Binding-site contacts:
Ligand atom C7 contacts residue ASN276 of chain 1.A at 3.9 Å.
Ligand atom N2 contacts residue ASN276 of chain 1.A at 2.8 Å (h-bond).
Ligand atom N2 contacts residue ASP274 of chain 1.A at 4.2 Å.
Ligand atom C7 contacts residue ASP274 of chain 1.A at 4.1 Å.
Ligand atom C5 contacts residue ASN276 of chain 1.A at 3.7 Å.
Ligand atom O7 contacts residue ASP274 of chain 1.A at 4.0 Å.
Ligand atom C8 contacts residue ASN276 of chain 1.A at 4.5 Å.
Ligand atom C2 contacts residue ASN276 of chain 1.A at 2.4 Å.
Ligand atom C3 contacts residue ASN276 of chain 1.A at 3.8 Å.
Ligand atom O5 contacts residue ASN276 of chain 1.A at 2.4 Å (h-bond).
Ligand atom O5 contacts residue ARG551 of chain 1.B at 4.3 Å.
Ligand atom C4 contacts residue ASN276 of chain 1.A at 4.2 Å.
Ligand atom C1 contacts residue ASN276 of chain 1.A at 1.4 Å.

Sequence of chain 1.A:
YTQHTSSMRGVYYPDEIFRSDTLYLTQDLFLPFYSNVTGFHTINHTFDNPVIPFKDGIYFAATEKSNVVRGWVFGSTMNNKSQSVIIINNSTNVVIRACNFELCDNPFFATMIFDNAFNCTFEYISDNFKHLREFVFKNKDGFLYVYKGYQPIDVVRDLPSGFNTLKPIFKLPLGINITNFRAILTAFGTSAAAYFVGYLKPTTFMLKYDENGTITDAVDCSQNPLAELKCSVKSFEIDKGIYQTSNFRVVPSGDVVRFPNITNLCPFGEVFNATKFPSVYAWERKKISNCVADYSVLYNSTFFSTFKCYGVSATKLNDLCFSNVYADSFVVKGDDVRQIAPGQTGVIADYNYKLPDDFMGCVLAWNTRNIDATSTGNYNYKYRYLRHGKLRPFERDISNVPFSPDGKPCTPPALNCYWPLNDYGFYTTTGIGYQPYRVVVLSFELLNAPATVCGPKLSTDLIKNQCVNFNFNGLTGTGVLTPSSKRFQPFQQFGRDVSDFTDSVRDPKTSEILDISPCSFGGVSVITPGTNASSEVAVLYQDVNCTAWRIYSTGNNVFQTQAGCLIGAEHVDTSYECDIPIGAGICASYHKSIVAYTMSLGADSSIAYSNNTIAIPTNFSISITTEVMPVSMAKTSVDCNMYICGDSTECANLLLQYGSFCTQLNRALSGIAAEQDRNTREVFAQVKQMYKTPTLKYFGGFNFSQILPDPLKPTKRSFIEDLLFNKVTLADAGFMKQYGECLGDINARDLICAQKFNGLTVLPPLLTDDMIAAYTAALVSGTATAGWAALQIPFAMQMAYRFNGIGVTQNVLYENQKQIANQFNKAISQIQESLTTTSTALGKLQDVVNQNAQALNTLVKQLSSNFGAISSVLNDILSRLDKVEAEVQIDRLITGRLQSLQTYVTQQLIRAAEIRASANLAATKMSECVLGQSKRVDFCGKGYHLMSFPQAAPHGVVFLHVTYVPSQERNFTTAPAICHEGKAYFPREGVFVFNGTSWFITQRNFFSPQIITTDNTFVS

This protein binds this small molecule.
Small molecule (SMILES): CC(=O)N[C@@H]1[C@@H](O)[C@H](O)[C@@H](CO)O[C@H]1O

Sequence of chain 1.B:
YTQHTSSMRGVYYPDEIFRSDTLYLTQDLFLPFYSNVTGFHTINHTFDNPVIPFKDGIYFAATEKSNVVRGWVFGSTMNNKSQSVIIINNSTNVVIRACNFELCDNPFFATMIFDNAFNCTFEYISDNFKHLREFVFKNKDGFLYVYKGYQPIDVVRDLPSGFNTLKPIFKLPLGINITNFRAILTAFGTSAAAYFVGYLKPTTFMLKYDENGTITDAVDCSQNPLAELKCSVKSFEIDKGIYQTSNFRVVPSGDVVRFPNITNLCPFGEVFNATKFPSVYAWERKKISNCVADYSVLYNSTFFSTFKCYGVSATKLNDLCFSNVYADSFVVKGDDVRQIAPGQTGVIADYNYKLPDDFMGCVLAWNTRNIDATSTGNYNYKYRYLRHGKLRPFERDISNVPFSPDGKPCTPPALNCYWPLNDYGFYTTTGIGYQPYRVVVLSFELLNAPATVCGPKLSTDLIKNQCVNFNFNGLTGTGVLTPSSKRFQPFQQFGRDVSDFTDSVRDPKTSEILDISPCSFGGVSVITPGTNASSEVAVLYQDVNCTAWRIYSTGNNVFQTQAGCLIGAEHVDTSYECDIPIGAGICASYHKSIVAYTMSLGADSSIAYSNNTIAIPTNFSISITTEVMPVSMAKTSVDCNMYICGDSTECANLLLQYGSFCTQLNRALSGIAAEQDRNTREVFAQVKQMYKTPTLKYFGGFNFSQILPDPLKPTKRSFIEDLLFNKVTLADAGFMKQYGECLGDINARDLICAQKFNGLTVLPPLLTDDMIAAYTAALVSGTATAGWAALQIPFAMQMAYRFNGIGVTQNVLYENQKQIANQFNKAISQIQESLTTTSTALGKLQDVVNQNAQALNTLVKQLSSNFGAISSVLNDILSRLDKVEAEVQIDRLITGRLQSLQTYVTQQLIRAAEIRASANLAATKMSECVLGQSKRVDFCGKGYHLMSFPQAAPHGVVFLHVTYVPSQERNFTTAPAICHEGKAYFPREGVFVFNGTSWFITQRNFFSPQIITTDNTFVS